Sequence of chain 1.D:
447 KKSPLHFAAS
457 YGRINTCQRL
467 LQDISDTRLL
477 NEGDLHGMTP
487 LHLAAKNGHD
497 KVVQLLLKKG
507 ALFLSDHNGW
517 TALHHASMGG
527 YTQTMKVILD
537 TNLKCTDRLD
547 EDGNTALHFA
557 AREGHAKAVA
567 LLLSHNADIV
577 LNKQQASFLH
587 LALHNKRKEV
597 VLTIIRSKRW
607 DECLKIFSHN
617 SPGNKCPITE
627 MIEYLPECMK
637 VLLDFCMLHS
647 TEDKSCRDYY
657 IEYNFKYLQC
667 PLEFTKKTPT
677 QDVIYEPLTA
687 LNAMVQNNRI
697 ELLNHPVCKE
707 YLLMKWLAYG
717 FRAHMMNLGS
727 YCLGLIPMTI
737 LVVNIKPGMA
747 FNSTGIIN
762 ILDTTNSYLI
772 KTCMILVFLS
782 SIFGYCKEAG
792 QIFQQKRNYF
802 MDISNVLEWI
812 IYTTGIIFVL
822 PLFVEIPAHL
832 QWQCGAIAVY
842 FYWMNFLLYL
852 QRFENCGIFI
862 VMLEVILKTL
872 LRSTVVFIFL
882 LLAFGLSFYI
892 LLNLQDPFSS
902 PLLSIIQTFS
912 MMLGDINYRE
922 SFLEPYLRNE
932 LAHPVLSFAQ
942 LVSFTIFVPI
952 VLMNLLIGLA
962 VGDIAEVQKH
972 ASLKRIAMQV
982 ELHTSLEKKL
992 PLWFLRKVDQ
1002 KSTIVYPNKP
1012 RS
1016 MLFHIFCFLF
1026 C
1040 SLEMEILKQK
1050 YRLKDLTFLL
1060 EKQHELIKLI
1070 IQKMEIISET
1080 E

This small molecule binds to this protein.
Small molecule (SMILES): COCCCN(C(=O)CCl)c1nc(-c2ccc(OC)cc2)cs1

Binding-site contacts:
Ligand atom C12 contacts residue PRO667 of chain 1.D at 4.2 Å (hydrophobic).
Ligand atom C12 contacts residue PHE670 of chain 1.D at 4.4 Å (hydrophobic).
Ligand atom C09 contacts residue CYS666 of chain 1.D at 4.4 Å (hydrophobic).
Ligand atom C06 contacts residue TYR663 of chain 1.D at 4.3 Å (hydrophobic).
Ligand atom N10 contacts residue CYS622 of chain 1.D at 4.3 Å.
Ligand atom C05 contacts residue LYS662 of chain 1.D at 4.3 Å.
Ligand atom C11 contacts residue PRO667 of chain 1.D at 4.4 Å (hydrophobic).
Ligand atom O01 contacts residue CYS622 of chain 1.D at 4.0 Å.
Ligand atom C20 contacts residue TYR681 of chain 1.D at 4.3 Å (hydrophobic).
Ligand atom N03 contacts residue CYS622 of chain 1.D at 3.3 Å (h-bond).
Ligand atom S21 contacts residue CYS666 of chain 1.D at 3.7 Å.
Ligand atom C20 contacts residue CYS666 of chain 1.D at 4.3 Å (hydrophobic).
Ligand atom C15 contacts residue PHE670 of chain 1.D at 3.9 Å (hydrophobic).
Ligand atom C06 contacts residue LYS662 of chain 1.D at 3.6 Å.
Ligand atom O16 contacts residue PHE670 of chain 1.D at 4.4 Å.
Ligand atom C20 contacts residue PHE613 of chain 1.D at 4.1 Å (hydrophobic).
Ligand atom O01 contacts residue CYS666 of chain 1.D at 4.0 Å.
Ligand atom C14 contacts residue PRO667 of chain 1.D at 3.8 Å (hydrophobic).
Ligand atom C04 contacts residue GLN665 of chain 1.D at 4.4 Å.
Ligand atom C09 contacts residue CYS622 of chain 1.D at 3.5 Å (hydrophobic).
Ligand atom C04 contacts residue CYS622 of chain 1.D at 4.1 Å (hydrophobic).
Ligand atom C02 contacts residue CYS622 of chain 1.D at 3.0 Å (hydrophobic).
Ligand atom C22 contacts residue ILE624 of chain 1.D at 3.8 Å (hydrophobic).
Ligand atom O01 contacts residue THR685 of chain 1.D at 3.0 Å (h-bond).
Ligand atom C04 contacts residue ILE624 of chain 1.D at 4.2 Å (hydrophobic).
Ligand atom C05 contacts residue GLN665 of chain 1.D at 3.7 Å.
Ligand atom C14 contacts residue PHE670 of chain 1.D at 4.4 Å (hydrophobic).
Ligand atom C22 contacts residue THR625 of chain 1.D at 4.3 Å.
Ligand atom S21 contacts residue CYS622 of chain 1.D at 4.0 Å.
Ligand atom C11 contacts residue PHE613 of chain 1.D at 4.2 Å (hydrophobic).
Ligand atom C06 contacts residue LEU610 of chain 1.D at 3.8 Å (hydrophobic).
Ligand atom C19 contacts residue PHE670 of chain 1.D at 3.8 Å (hydrophobic).
Ligand atom C19 contacts residue HIS615 of chain 1.D at 4.4 Å.
Ligand atom C02 contacts residue THR685 of chain 1.D at 4.2 Å.
Ligand atom C22 contacts residue CYS622 of chain 1.D at 1.8 Å (hydrophobic).
Ligand atom O01 contacts residue GLN665 of chain 1.D at 4.2 Å.
Ligand atom S21 contacts residue TYR681 of chain 1.D at 4.4 Å.
Ligand atom C18 contacts residue PHE670 of chain 1.D at 3.5 Å (hydrophobic).
Ligand atom O07 contacts residue LEU610 of chain 1.D at 3.5 Å.
Ligand atom C13 contacts residue PRO667 of chain 1.D at 3.6 Å (hydrophobic).